Sequence of chain 1.H:
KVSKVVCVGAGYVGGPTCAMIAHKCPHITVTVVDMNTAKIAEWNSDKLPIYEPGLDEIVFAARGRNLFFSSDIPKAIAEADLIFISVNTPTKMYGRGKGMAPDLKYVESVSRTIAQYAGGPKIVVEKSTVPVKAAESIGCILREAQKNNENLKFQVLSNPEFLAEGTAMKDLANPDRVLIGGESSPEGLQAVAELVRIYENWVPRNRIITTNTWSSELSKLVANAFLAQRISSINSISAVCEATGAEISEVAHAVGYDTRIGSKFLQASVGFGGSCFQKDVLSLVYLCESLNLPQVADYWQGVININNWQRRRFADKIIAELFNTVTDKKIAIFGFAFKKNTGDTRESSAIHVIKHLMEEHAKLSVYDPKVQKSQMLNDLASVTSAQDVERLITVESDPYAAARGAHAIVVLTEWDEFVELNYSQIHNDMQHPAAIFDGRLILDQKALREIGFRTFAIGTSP

Binding-site contacts:
Ligand atom O2A contacts residue PHE284 of chain 1.G at 3.5 Å.
Ligand atom O4' contacts residue LEU170 of chain 1.G at 2.9 Å (h-bond).
Ligand atom O4D contacts residue ILE238 of chain 1.G at 3.5 Å.
Ligand atom O3D contacts residue GLY280 of chain 1.G at 3.0 Å (h-bond).
Ligand atom O4 contacts residue GLN274 of chain 1.G at 3.1 Å (h-bond).
Ligand atom C4' contacts residue LEU170 of chain 1.G at 3.5 Å (hydrophobic).
Ligand atom O3' contacts residue ARG267 of chain 1.H at 3.0 Å (salt-bridge).
Ligand atom O4' contacts residue PHE169 of chain 1.G at 3.3 Å.
Ligand atom O2B contacts residue GLU172 of chain 1.G at 2.9 Å (salt-bridge).
Ligand atom O3A contacts residue LYS346 of chain 1.G at 3.3 Å (salt-bridge).
Ligand atom O3' contacts residue PHE169 of chain 1.G at 3.1 Å (h-bond).
Ligand atom N1 contacts residue ILE238 of chain 1.G at 3.4 Å.
Ligand atom O3B contacts residue ALA171 of chain 1.G at 3.5 Å.
Ligand atom O2A contacts residue PHE272 of chain 1.G at 3.3 Å.
Ligand atom O2 contacts residue ILE238 of chain 1.G at 3.6 Å.
Ligand atom N3 contacts residue GLN274 of chain 1.G at 2.9 Å (h-bond).
Ligand atom O2 contacts residue SER276 of chain 1.G at 2.7 Å (h-bond).
Ligand atom O3D contacts residue PHE345 of chain 1.G at 2.6 Å (h-bond).
Ligand atom C3D contacts residue PHE345 of chain 1.G at 3.5 Å (hydrophobic).
Ligand atom C3' contacts residue PHE169 of chain 1.G at 3.6 Å (hydrophobic).
Ligand atom C4 contacts residue GLN274 of chain 1.G at 3.6 Å.
Ligand atom C5' contacts residue LEU170 of chain 1.G at 3.6 Å (hydrophobic).
Ligand atom O2D contacts residue ARG447 of chain 1.G at 2.7 Å (salt-bridge).
Ligand atom O4' contacts residue GLU168 of chain 1.G at 3.1 Å (salt-bridge).
Ligand atom O4 contacts residue PHE272 of chain 1.G at 3.4 Å.
Ligand atom O4D contacts residue PHE279 of chain 1.G at 3.2 Å.
Ligand atom C6 contacts residue ILE238 of chain 1.G at 3.5 Å (hydrophobic).
Ligand atom O1B contacts residue PHE345 of chain 1.G at 3.6 Å.
Ligand atom C5D contacts residue PHE284 of chain 1.G at 3.6 Å (hydrophobic).
Ligand atom C4' contacts residue LYS227 of chain 1.G at 3.5 Å.
Ligand atom C1' contacts residue PHE284 of chain 1.G at 3.6 Å (hydrophobic).
Ligand atom O1A contacts residue LYS346 of chain 1.G at 2.6 Å (salt-bridge).
Ligand atom C2 contacts residue ILE238 of chain 1.G at 3.6 Å (hydrophobic).
Ligand atom O4' contacts residue LYS227 of chain 1.G at 3.0 Å (salt-bridge).
Ligand atom C4D contacts residue GLY280 of chain 1.G at 3.5 Å.
Ligand atom C3' contacts residue LEU170 of chain 1.G at 3.5 Å (hydrophobic).
Ligand atom O5' contacts residue CYS283 of chain 1.G at 3.2 Å.
Ligand atom O2' contacts residue ARG267 of chain 1.H at 2.8 Å (salt-bridge).
Ligand atom PA contacts residue LYS346 of chain 1.G at 3.5 Å.
Ligand atom O2D contacts residue PHE345 of chain 1.G at 3.5 Å (h-bond).

Sequence of chain 1.G:
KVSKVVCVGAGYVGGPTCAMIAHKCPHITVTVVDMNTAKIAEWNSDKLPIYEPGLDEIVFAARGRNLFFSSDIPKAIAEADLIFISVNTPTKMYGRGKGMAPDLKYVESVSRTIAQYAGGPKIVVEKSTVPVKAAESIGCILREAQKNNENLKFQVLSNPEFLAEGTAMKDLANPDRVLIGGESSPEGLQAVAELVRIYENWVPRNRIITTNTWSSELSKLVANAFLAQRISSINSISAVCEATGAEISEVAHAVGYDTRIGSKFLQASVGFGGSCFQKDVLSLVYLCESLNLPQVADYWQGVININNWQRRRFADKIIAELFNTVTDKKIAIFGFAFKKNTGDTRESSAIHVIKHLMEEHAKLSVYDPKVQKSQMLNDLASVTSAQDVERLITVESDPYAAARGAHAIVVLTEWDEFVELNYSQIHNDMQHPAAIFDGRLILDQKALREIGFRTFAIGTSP

A small-molecule ligand and the protein it binds are described below.
Small molecule (SMILES): O=c1ccn([C@@H]2O[C@H](CO[P](=O)(O)O[P](=O)(O)O[C@H]3OC[C@@H](O)[C@H](O)[C@H]3O)[C@@H](O)[C@H]2O)c(=O)[nH]1